Binding-site contacts:
Ligand atom CAF contacts residue NAP1 of chain 1.I at 3.3 Å.
Ligand atom CAE contacts residue NAP1 of chain 1.I at 3.3 Å.
Ligand atom NAD contacts residue NAP1 of chain 1.I at 3.4 Å (h-bond).
Ligand atom CAG contacts residue ARG56 of chain 1.B at 3.7 Å.
Ligand atom NAP contacts residue ARG56 of chain 1.B at 3.8 Å.
Ligand atom CAB contacts residue ALA53 of chain 1.B at 3.7 Å (hydrophobic).
Ligand atom N3 contacts residue GLU31 of chain 1.B at 3.0 Å (salt-bridge).
Ligand atom NAC contacts residue GLU31 of chain 1.B at 3.0 Å (salt-bridge).
Ligand atom C6 contacts residue MET9 of chain 1.B at 3.5 Å (hydrophobic).
Ligand atom NAC contacts residue ALA11 of chain 1.B at 3.7 Å.
Ligand atom NAC contacts residue VAL35 of chain 1.B at 3.3 Å.
Ligand atom CAH contacts residue LEU58 of chain 1.B at 3.8 Å (hydrophobic).
Ligand atom CAO contacts residue NAP1 of chain 1.I at 3.7 Å.
Ligand atom C2 contacts residue ALA11 of chain 1.B at 3.5 Å (hydrophobic).
Ligand atom CAB contacts residue ASN23 of chain 1.B at 3.0 Å.
Ligand atom C5 contacts residue NAP1 of chain 1.I at 3.2 Å.
Ligand atom CAY contacts residue ILE54 of chain 1.B at 3.7 Å (hydrophobic).
Ligand atom C2 contacts residue VAL35 of chain 1.B at 3.4 Å (hydrophobic).
Ligand atom CAM contacts residue ILE54 of chain 1.B at 3.8 Å (hydrophobic).
Ligand atom CAN contacts residue GLU31 of chain 1.B at 3.7 Å.
Ligand atom N1 contacts residue VAL10 of chain 1.B at 3.3 Å.
Ligand atom C2 contacts residue VAL10 of chain 1.B at 3.6 Å (hydrophobic).
Ligand atom N1 contacts residue NAP1 of chain 1.I at 3.5 Å (h-bond).
Ligand atom N3 contacts residue ALA11 of chain 1.B at 3.6 Å.
Ligand atom NAD contacts residue MET9 of chain 1.B at 2.8 Å (h-bond).
Ligand atom NAP contacts residue LEU32 of chain 1.B at 3.5 Å.
Ligand atom CAA contacts residue LEU32 of chain 1.B at 3.6 Å (hydrophobic).
Ligand atom CAH contacts residue LEU32 of chain 1.B at 3.6 Å (hydrophobic).
Ligand atom CAO contacts residue ASN50 of chain 1.B at 3.2 Å.
Ligand atom NAC contacts residue VAL10 of chain 1.B at 3.3 Å (h-bond).
Ligand atom NAC contacts residue MET9 of chain 1.B at 3.5 Å (h-bond).
Ligand atom C4 contacts residue NAP1 of chain 1.I at 3.8 Å.
Ligand atom N3 contacts residue VAL35 of chain 1.B at 3.4 Å.
Ligand atom CAG contacts residue LEU32 of chain 1.B at 3.7 Å (hydrophobic).
Ligand atom NAD contacts residue PHE99 of chain 1.B at 3.2 Å (h-bond).
Ligand atom NAD contacts residue TYR105 of chain 1.B at 3.5 Å (h-bond).
Ligand atom N1 contacts residue MET9 of chain 1.B at 3.4 Å (h-bond).
Ligand atom C6 contacts residue NAP1 of chain 1.I at 3.1 Å.
Ligand atom N1 contacts residue ALA11 of chain 1.B at 3.7 Å.
Ligand atom CAL contacts residue ILE54 of chain 1.B at 3.7 Å (hydrophobic).

Sequence of chain 1.B:
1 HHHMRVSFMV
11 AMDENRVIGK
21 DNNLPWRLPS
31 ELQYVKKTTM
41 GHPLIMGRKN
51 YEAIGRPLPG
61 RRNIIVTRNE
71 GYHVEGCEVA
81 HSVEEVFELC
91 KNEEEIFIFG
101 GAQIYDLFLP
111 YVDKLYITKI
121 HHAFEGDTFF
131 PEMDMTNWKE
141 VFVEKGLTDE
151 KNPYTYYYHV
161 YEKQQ

This protein binds this small molecule.
Small molecule (SMILES): CCc1nc(N)nc(N)c1C#CCc1cc(OC)cc(-c2ccncc2)c1